This small molecule binds to this protein.
Small molecule (SMILES): Nc1ncnc2c1ncn2[C@@H]1O[C@H](COP(=O)(O)OP(=O)(O)OP(O)(O)=S)[C@@H](O)[C@H]1O

Sequence of chain 1.B:
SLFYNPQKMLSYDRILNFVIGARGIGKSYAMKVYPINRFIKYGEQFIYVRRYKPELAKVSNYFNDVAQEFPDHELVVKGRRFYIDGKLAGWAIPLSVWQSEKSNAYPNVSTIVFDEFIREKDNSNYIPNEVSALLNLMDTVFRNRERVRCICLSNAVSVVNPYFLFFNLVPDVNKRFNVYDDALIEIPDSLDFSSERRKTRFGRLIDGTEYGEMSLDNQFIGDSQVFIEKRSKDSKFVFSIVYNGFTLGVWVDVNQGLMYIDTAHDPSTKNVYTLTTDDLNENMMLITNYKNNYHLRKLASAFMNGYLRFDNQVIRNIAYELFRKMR

Sequence of chain 1.C:
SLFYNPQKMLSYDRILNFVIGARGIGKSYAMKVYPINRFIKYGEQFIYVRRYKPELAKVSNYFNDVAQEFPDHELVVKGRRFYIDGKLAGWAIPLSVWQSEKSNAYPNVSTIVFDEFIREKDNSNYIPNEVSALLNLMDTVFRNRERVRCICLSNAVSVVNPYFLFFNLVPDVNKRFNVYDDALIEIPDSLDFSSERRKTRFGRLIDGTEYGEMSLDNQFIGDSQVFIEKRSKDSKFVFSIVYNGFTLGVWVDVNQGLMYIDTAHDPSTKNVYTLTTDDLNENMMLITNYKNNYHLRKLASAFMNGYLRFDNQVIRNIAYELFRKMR

Binding-site contacts:
Ligand atom O1A contacts residue GLY29 of chain 1.B at 3.2 Å.
Ligand atom S1G contacts residue ARG26 of chain 1.B at 2.8 Å (salt-bridge).
Ligand atom PB contacts residue SER31 of chain 1.B at 2.7 Å.
Ligand atom C2' contacts residue TYR32 of chain 1.B at 3.4 Å (hydrophobic).
Ligand atom N7 contacts residue TYR32 of chain 1.B at 3.2 Å.
Ligand atom O2B contacts residue ILE28 of chain 1.B at 3.1 Å (h-bond).
Ligand atom O4' contacts residue GLY29 of chain 1.B at 3.0 Å.
Ligand atom O1A contacts residue SER31 of chain 1.B at 3.0 Å.
Ligand atom O2A contacts residue SER31 of chain 1.B at 3.0 Å (h-bond).
Ligand atom O3B contacts residue ALA25 of chain 1.B at 3.4 Å (h-bond).
Ligand atom O3G contacts residue SER31 of chain 1.B at 3.0 Å (h-bond).
Ligand atom C4 contacts residue PHE6 of chain 1.B at 3.4 Å (hydrophobic).
Ligand atom O2G contacts residue ALA25 of chain 1.B at 2.2 Å (h-bond).
Ligand atom O1B contacts residue SER31 of chain 1.B at 1.4 Å (h-bond).
Ligand atom S1G contacts residue LYS105 of chain 1.C at 2.7 Å (salt-bridge).
Ligand atom O3B contacts residue ARG26 of chain 1.B at 2.8 Å (salt-bridge).
Ligand atom O5' contacts residue TYR32 of chain 1.B at 3.4 Å.
Ligand atom O3A contacts residue GLY29 of chain 1.B at 3.0 Å (h-bond).
Ligand atom O2B contacts residue LYS30 of chain 1.B at 3.0 Å (salt-bridge).
Ligand atom C8 contacts residue TYR32 of chain 1.B at 3.4 Å (hydrophobic).
Ligand atom O1A contacts residue TYR32 of chain 1.B at 3.0 Å (h-bond).
Ligand atom C5' contacts residue GLY29 of chain 1.B at 3.3 Å.
Ligand atom O3A contacts residue ARG26 of chain 1.B at 3.3 Å (salt-bridge).
Ligand atom O3A contacts residue SER31 of chain 1.B at 3.4 Å (h-bond).
Ligand atom O1B contacts residue MG1 of chain 1.P at 2.3 Å.
Ligand atom N3 contacts residue PHE6 of chain 1.B at 3.4 Å.
Ligand atom O2A contacts residue ARG26 of chain 1.B at 3.4 Å (salt-bridge).
Ligand atom O2G contacts residue GLY24 of chain 1.B at 3.2 Å (h-bond).
Ligand atom N9 contacts residue PHE6 of chain 1.B at 3.4 Å.
Ligand atom PA contacts residue SER31 of chain 1.B at 3.4 Å.
Ligand atom O2B contacts residue GLY29 of chain 1.B at 2.9 Å (h-bond).
Ligand atom O3' contacts residue ARG146 of chain 1.C at 3.1 Å.
Ligand atom PG contacts residue ALA25 of chain 1.B at 3.2 Å.
Ligand atom C5' contacts residue GLY27 of chain 1.B at 3.4 Å.
Ligand atom O3B contacts residue GLY27 of chain 1.B at 3.0 Å (h-bond).
Ligand atom O2' contacts residue PHE6 of chain 1.B at 3.2 Å.
Ligand atom N1 contacts residue GLU72 of chain 1.B at 3.3 Å.
Ligand atom O3G contacts residue MG1 of chain 1.P at 2.1 Å.
Ligand atom S1G contacts residue ASN158 of chain 1.B at 3.1 Å (h-bond).
Ligand atom O2G contacts residue LEU156 of chain 1.B at 3.1 Å.